Binding-site contacts:
Ligand atom C3' contacts residue DC1 of chain 4.E at 2.9 Å.
Ligand atom OP2 contacts residue DC1 of chain 4.H at 2.0 Å.
Ligand atom C5' contacts residue DC1 of chain 4.H at 2.3 Å.
Ligand atom O5' contacts residue ARG425 of chain 3.A at 2.8 Å.
Ligand atom N3 contacts residue ARG425 of chain 3.A at 3.1 Å (salt-bridge).
Ligand atom OP1 contacts residue ARG28 of chain 4.C at 3.2 Å (salt-bridge).
Ligand atom OP2 contacts residue ASP426 of chain 3.A at 2.8 Å (salt-bridge).
Ligand atom O5' contacts residue ARG28 of chain 4.C at 3.4 Å.
Ligand atom N6 contacts residue GLU208 of chain 4.A at 3.4 Å (salt-bridge).
Ligand atom C5' contacts residue ARG28 of chain 4.C at 3.1 Å.
Ligand atom O4' contacts residue PHE212 of chain 4.A at 3.4 Å.
Ligand atom N1 contacts residue ARG425 of chain 3.A at 3.6 Å (salt-bridge).
Ligand atom C6 contacts residue GLU208 of chain 4.A at 2.6 Å.
Ligand atom O3' contacts residue ARG425 of chain 3.A at 3.8 Å.
Ligand atom P contacts residue DC1 of chain 4.H at 2.5 Å.
Ligand atom C5 contacts residue GLU208 of chain 4.A at 3.4 Å.
Ligand atom C1' contacts residue ALA27 of chain 4.C at 3.8 Å (hydrophobic).
Ligand atom O3' contacts residue ARG28 of chain 4.C at 3.5 Å (salt-bridge).
Ligand atom C4 contacts residue ARG425 of chain 3.A at 3.6 Å.
Ligand atom O5' contacts residue DC1 of chain 4.H at 2.6 Å.
Ligand atom C2 contacts residue GLU208 of chain 4.A at 1.6 Å.
Ligand atom O5' contacts residue TYR31 of chain 4.C at 3.4 Å (h-bond).
Ligand atom C4' contacts residue DC1 of chain 4.H at 2.8 Å.
Ligand atom OP2 contacts residue THR423 of chain 3.A at 2.9 Å.
Ligand atom C5' contacts residue TYR31 of chain 4.C at 2.9 Å (hydrophobic).
Ligand atom O3' contacts residue THR423 of chain 3.A at 3.8 Å.
Ligand atom C4 contacts residue GLU208 of chain 4.A at 3.4 Å.
Ligand atom O4' contacts residue ARG425 of chain 3.A at 3.7 Å.
Ligand atom N3 contacts residue GLU208 of chain 4.A at 2.7 Å (salt-bridge).
Ligand atom N3 contacts residue PHE212 of chain 4.A at 2.9 Å.
Ligand atom C1' contacts residue DC1 of chain 4.E at 3.6 Å.
Ligand atom OP1 contacts residue GLY34 of chain 4.C at 3.8 Å.
Ligand atom O3' contacts residue DC1 of chain 4.E at 3.3 Å.
Ligand atom C2' contacts residue DC1 of chain 4.E at 2.2 Å.
Ligand atom P contacts residue ARG425 of chain 3.A at 3.5 Å.
Ligand atom N1 contacts residue GLU208 of chain 4.A at 1.5 Å (salt-bridge).
Ligand atom C1' contacts residue PHE212 of chain 4.A at 3.5 Å (hydrophobic).
Ligand atom C2 contacts residue PHE212 of chain 4.A at 3.8 Å (hydrophobic).
Ligand atom C2 contacts residue ARG425 of chain 3.A at 3.1 Å.
Ligand atom OP2 contacts residue ARG425 of chain 3.A at 3.8 Å.

Sequence of chain 4.A:
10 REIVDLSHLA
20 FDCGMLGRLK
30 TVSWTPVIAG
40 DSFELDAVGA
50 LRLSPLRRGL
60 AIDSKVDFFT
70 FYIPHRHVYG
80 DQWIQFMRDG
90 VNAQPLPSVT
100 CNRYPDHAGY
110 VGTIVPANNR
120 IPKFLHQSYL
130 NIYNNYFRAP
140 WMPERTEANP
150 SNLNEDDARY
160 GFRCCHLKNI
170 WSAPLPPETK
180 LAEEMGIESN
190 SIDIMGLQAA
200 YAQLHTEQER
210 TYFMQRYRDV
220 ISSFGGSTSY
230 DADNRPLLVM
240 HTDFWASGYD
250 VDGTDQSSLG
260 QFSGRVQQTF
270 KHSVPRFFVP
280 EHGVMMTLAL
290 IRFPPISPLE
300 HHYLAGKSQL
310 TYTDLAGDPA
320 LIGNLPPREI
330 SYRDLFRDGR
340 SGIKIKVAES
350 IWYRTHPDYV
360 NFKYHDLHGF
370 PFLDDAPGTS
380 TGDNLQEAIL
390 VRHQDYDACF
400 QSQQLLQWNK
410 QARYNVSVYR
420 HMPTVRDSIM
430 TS

A small-molecule ligand and the protein it binds are described below.
Small molecule (SMILES): Nc1ncnc2c1N1CN2[C@H]2C[C@]3(OP3(O)(O)OC[C@H]3OCC[C@@H]3O[P](=O)(O)OC[C@H]3O[C@@H]1C[C@@H]3O)[C@@H](CO[P](=O)(O)O[C@H]1CCO[C@@H]1COP(=O)=O)O2

Sequence of chain 4.C:
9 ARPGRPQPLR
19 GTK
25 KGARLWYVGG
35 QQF

Sequence of chain 3.A:
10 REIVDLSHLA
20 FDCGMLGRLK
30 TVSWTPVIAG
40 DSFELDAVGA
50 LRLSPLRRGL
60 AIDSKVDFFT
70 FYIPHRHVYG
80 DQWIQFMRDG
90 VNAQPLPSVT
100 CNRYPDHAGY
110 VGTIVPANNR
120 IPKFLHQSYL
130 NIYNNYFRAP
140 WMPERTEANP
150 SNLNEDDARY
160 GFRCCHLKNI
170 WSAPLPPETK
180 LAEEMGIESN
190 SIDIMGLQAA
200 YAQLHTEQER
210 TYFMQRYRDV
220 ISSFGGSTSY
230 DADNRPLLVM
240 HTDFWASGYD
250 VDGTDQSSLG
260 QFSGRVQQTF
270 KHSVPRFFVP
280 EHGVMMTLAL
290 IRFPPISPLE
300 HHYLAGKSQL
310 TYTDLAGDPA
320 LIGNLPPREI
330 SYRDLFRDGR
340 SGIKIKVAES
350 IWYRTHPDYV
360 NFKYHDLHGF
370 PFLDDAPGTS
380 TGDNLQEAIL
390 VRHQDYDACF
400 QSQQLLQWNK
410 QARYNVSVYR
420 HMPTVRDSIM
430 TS